Binding-site contacts:
Ligand atom O6 contacts residue GLY307 of chain 3.B at 3.4 Å.
Ligand atom O1P contacts residue GLY282 of chain 3.B at 3.0 Å (h-bond).
Ligand atom O3' contacts residue MET279 of chain 3.B at 3.6 Å (h-bond).
Ligand atom O1P contacts residue TYR305 of chain 3.B at 2.5 Å (h-bond).
Ligand atom O1P contacts residue SER223 of chain 3.B at 2.6 Å (h-bond).
Ligand atom O2P contacts residue GLY222 of chain 3.B at 3.6 Å.
Ligand atom O3' contacts residue SER77 of chain 3.B at 2.7 Å (h-bond).
Ligand atom O4' contacts residue GLY222 of chain 3.B at 3.8 Å.
Ligand atom C5' contacts residue TYR305 of chain 3.B at 3.6 Å (hydrophobic).
Ligand atom C3' contacts residue ASP258 of chain 3.B at 3.4 Å.
Ligand atom O3' contacts residue ASP258 of chain 3.B at 2.5 Å (salt-bridge).
Ligand atom C3' contacts residue SER77 of chain 3.B at 3.4 Å.
Ligand atom P contacts residue TYR305 of chain 3.B at 3.7 Å.
Ligand atom O3' contacts residue ARG216 of chain 3.B at 3.3 Å (salt-bridge).
Ligand atom C6 contacts residue GLY309 of chain 3.B at 3.4 Å.
Ligand atom N7 contacts residue GLY307 of chain 3.B at 3.2 Å.
Ligand atom O3P contacts residue GLY282 of chain 3.B at 3.4 Å (h-bond).
Ligand atom O3P contacts residue GLY281 of chain 3.B at 3.0 Å (h-bond).
Ligand atom C2 contacts residue CYS225 of chain 3.B at 3.2 Å (hydrophobic).
Ligand atom C2 contacts residue THR227 of chain 3.B at 3.7 Å.
Ligand atom O2P contacts residue SER223 of chain 3.B at 3.0 Å (h-bond).
Ligand atom N7 contacts residue ILE224 of chain 3.B at 3.4 Å.
Ligand atom O6 contacts residue GLY309 of chain 3.B at 2.4 Å (h-bond).
Ligand atom O5' contacts residue GLY259 of chain 3.B at 3.6 Å.
Ligand atom O2P contacts residue GLY260 of chain 3.B at 2.9 Å (h-bond).
Ligand atom C5 contacts residue MET308 of chain 3.B at 3.7 Å (hydrophobic).
Ligand atom O2' contacts residue ASP258 of chain 3.B at 2.3 Å (salt-bridge).
Ligand atom O2' contacts residue ASN197 of chain 3.B at 3.7 Å.
Ligand atom O5' contacts residue GLY222 of chain 3.B at 3.3 Å.
Ligand atom C4' contacts residue ASP258 of chain 3.B at 3.4 Å.
Ligand atom C8 contacts residue ILE224 of chain 3.B at 3.3 Å (hydrophobic).
Ligand atom O6 contacts residue MET308 of chain 3.B at 3.1 Å (h-bond).
Ligand atom N7 contacts residue MET308 of chain 3.B at 3.1 Å (h-bond).
Ligand atom N1 contacts residue GLN339 of chain 3.B at 3.6 Å (h-bond).
Ligand atom C2' contacts residue ASP258 of chain 3.B at 3.4 Å.
Ligand atom O2' contacts residue ARG216 of chain 3.B at 3.4 Å (salt-bridge).
Ligand atom P contacts residue SER223 of chain 3.B at 3.6 Å.
Ligand atom C2' contacts residue ARG216 of chain 3.B at 3.5 Å.
Ligand atom N3 contacts residue CYS225 of chain 3.B at 3.5 Å (h-bond).
Ligand atom C8 contacts residue MET79 of chain 3.B at 3.5 Å (hydrophobic).

This protein binds this small molecule.
Small molecule (SMILES): O=c1[nH]cnc2c1ncn2[C@@H]1O[C@H](COP(=O)(O)O)[C@@H](O)[C@H]1O

Sequence of chain 3.B:
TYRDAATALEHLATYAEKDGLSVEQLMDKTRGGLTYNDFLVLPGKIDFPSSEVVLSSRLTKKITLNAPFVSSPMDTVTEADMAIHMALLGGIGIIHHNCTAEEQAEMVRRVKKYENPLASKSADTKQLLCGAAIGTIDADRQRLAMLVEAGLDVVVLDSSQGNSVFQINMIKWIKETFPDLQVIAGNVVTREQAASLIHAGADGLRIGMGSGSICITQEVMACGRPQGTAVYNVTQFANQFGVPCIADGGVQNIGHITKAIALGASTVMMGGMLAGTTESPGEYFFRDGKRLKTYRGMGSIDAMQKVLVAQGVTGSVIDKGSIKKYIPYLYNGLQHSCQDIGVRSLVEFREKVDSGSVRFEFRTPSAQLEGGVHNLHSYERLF